The small molecule below binds the protein below.
Small molecule (SMILES): [H]/N=C(/N)NCCCC(=O)c1ccc(F)cc1

Sequence of chain 5.A:
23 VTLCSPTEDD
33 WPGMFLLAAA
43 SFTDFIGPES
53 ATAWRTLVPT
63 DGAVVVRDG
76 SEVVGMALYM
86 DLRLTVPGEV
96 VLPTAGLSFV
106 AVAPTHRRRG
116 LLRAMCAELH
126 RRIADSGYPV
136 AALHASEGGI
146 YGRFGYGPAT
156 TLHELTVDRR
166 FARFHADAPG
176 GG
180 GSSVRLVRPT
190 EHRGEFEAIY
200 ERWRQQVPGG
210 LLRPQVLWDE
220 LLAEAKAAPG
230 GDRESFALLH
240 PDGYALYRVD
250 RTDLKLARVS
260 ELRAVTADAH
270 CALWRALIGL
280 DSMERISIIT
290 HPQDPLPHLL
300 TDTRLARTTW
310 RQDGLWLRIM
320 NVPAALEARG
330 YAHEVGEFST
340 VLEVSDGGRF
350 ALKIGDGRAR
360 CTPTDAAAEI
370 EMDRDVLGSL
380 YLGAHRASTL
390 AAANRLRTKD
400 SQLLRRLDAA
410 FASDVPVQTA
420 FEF

Binding-site contacts:
Ligand atom C16 contacts residue TRP56 of chain 5.A at 3.8 Å (hydrophobic).
Ligand atom N13 contacts residue GOL1 of chain 5.I at 3.6 Å (h-bond).
Ligand atom F01 contacts residue LEU83 of chain 5.A at 3.6 Å.
Ligand atom F01 contacts residue VAL60 of chain 5.A at 3.5 Å.
Ligand atom N13 contacts residue ASP46 of chain 5.A at 3.7 Å.
Ligand atom C02 contacts residue ALA53 of chain 5.A at 4.0 Å (hydrophobic).
Ligand atom C04 contacts residue TRP56 of chain 5.A at 4.0 Å (hydrophobic).
Ligand atom C16 contacts residue LEU83 of chain 5.A at 3.9 Å (hydrophobic).
Ligand atom C03 contacts residue ALA53 of chain 5.A at 3.4 Å (hydrophobic).
Ligand atom C07 contacts residue GOL1 of chain 5.I at 4.0 Å.
Ligand atom O14 contacts residue ILE48 of chain 5.A at 3.7 Å.
Ligand atom O14 contacts residue PHE104 of chain 5.A at 3.8 Å.
Ligand atom C02 contacts residue TRP56 of chain 5.A at 3.9 Å (hydrophobic).
Ligand atom C06 contacts residue GOL1 of chain 5.I at 3.9 Å.
Ligand atom F01 contacts residue ARG57 of chain 5.A at 3.3 Å.
Ligand atom C08 contacts residue TRP56 of chain 5.A at 3.9 Å (hydrophobic).
Ligand atom C04 contacts residue PHE104 of chain 5.A at 3.6 Å (hydrophobic).
Ligand atom C02 contacts residue ARG57 of chain 5.A at 4.0 Å.
Ligand atom C06 contacts residue SER103 of chain 5.A at 4.0 Å.
Ligand atom C15 contacts residue TRP56 of chain 5.A at 3.8 Å (hydrophobic).
Ligand atom F01 contacts residue TRP33 of chain 5.A at 4.0 Å.
Ligand atom C07 contacts residue TRP56 of chain 5.A at 4.0 Å (hydrophobic).
Ligand atom N12 contacts residue ASP46 of chain 5.A at 3.4 Å (salt-bridge).
Ligand atom N13 contacts residue GLU421 of chain 5.A at 3.2 Å (salt-bridge).
Ligand atom C11 contacts residue ASP46 of chain 5.A at 3.8 Å.
Ligand atom F01 contacts residue ALA53 of chain 5.A at 4.0 Å.
Ligand atom C05 contacts residue PHE104 of chain 5.A at 3.9 Å (hydrophobic).
Ligand atom C08 contacts residue ILE48 of chain 5.A at 4.0 Å (hydrophobic).
Ligand atom C05 contacts residue TRP56 of chain 5.A at 3.9 Å (hydrophobic).
Ligand atom C04 contacts residue ALA53 of chain 5.A at 4.0 Å (hydrophobic).
Ligand atom C15 contacts residue SER103 of chain 5.A at 3.7 Å.
Ligand atom C02 contacts residue LEU83 of chain 5.A at 4.0 Å (hydrophobic).
Ligand atom C09 contacts residue PHE422 of chain 5.A at 3.6 Å (hydrophobic).
Ligand atom O14 contacts residue GOL1 of chain 5.I at 3.0 Å (h-bond).
Ligand atom C15 contacts residue MET85 of chain 5.A at 4.0 Å (hydrophobic).
Ligand atom C09 contacts residue TRP56 of chain 5.A at 4.0 Å (hydrophobic).
Ligand atom C07 contacts residue SER103 of chain 5.A at 3.5 Å.
Ligand atom C16 contacts residue MET85 of chain 5.A at 4.0 Å (hydrophobic).
Ligand atom C07 contacts residue PHE422 of chain 5.A at 3.5 Å (hydrophobic).
Ligand atom F01 contacts residue TRP56 of chain 5.A at 4.0 Å.